Binding-site contacts:
Ligand atom O1D contacts residue ARG72 of chain 1.C at 2.5 Å (salt-bridge).
Ligand atom O2B contacts residue MG1 of chain 1.V at 1.9 Å.
Ligand atom PD contacts residue LYS67 of chain 1.C at 3.5 Å.
Ligand atom N3' contacts residue TYR117 of chain 1.C at 2.9 Å (h-bond).
Ligand atom N3B contacts residue PHE118 of chain 1.C at 3.0 Å.
Ligand atom O2A contacts residue ARG74 of chain 1.C at 3.2 Å (salt-bridge).
Ligand atom O3G contacts residue ARG72 of chain 1.C at 3.4 Å (salt-bridge).
Ligand atom O3A contacts residue ARG74 of chain 1.C at 2.9 Å (salt-bridge).
Ligand atom N3B contacts residue TYR117 of chain 1.C at 3.5 Å (h-bond).
Ligand atom O1A contacts residue MG1 of chain 1.V at 2.3 Å.
Ligand atom O31 contacts residue ARG72 of chain 1.C at 2.6 Å (salt-bridge).
Ligand atom O2B contacts residue ASP187 of chain 1.C at 3.4 Å (salt-bridge).
Ligand atom O1A contacts residue ASP112 of chain 1.C at 3.1 Å (salt-bridge).
Ligand atom O41 contacts residue PRO219 of chain 1.C at 3.0 Å.
Ligand atom O2G contacts residue MG1 of chain 1.V at 2.3 Å.
Ligand atom PA contacts residue MG1 of chain 1.V at 3.4 Å.
Ligand atom C31 contacts residue ARG72 of chain 1.C at 3.0 Å.
Ligand atom C41 contacts residue GLN221 of chain 1.C at 2.9 Å.
Ligand atom PB contacts residue MG1 of chain 1.V at 3.1 Å.
Ligand atom N3B contacts residue ASP115 of chain 1.C at 2.8 Å.
Ligand atom N3' contacts residue ALA116 of chain 1.C at 3.1 Å (h-bond).
Ligand atom O2 contacts residue GLN153 of chain 1.C at 3.4 Å (h-bond).
Ligand atom O1A contacts residue ASP187 of chain 1.C at 3.1 Å (salt-bridge).
Ligand atom PD contacts residue ARG72 of chain 1.C at 3.1 Å.
Ligand atom N3A contacts residue ALA116 of chain 1.C at 2.6 Å (h-bond).
Ligand atom O51 contacts residue ARG72 of chain 1.C at 2.8 Å (salt-bridge).
Ligand atom O2G contacts residue ASP112 of chain 1.C at 2.6 Å (salt-bridge).
Ligand atom O3G contacts residue LYS67 of chain 1.C at 3.1 Å (salt-bridge).
Ligand atom O2B contacts residue ASP115 of chain 1.C at 3.4 Å (salt-bridge).
Ligand atom N3B contacts residue ALA116 of chain 1.C at 2.6 Å (h-bond).
Ligand atom C1' contacts residue TYR117 of chain 1.C at 3.4 Å (hydrophobic).
Ligand atom N3A contacts residue ASP115 of chain 1.C at 3.3 Å.
Ligand atom C5' contacts residue ASP187 of chain 1.C at 3.2 Å.
Ligand atom O2G contacts residue VAL113 of chain 1.C at 3.5 Å (h-bond).
Ligand atom PG contacts residue MG1 of chain 1.V at 3.2 Å.
Ligand atom O2B contacts residue ALA116 of chain 1.C at 3.3 Å (h-bond).
Ligand atom N3A contacts residue TYR117 of chain 1.C at 3.0 Å (h-bond).
Ligand atom O2B contacts residue VAL113 of chain 1.C at 2.8 Å (h-bond).
Ligand atom O1D contacts residue LYS67 of chain 1.C at 2.5 Å (salt-bridge).
Ligand atom O41 contacts residue GLN221 of chain 1.C at 3.0 Å (h-bond).

Sequence of chain 1.C:
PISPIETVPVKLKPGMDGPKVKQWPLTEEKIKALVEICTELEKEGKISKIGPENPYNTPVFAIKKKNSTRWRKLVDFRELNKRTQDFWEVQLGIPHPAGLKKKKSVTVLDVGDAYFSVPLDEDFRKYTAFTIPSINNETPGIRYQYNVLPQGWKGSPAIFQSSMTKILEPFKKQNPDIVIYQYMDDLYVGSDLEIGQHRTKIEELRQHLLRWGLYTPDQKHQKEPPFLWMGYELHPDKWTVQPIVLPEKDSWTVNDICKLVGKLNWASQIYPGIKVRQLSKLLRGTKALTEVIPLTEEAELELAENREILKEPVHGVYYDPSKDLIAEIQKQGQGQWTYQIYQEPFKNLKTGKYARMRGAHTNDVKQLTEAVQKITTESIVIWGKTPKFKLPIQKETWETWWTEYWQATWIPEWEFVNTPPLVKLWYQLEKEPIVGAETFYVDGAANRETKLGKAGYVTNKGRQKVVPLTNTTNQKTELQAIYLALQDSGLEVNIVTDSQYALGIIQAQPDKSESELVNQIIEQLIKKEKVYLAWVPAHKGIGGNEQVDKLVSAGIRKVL

A small-molecule ligand and the protein it binds are described below.
Small molecule (SMILES): Cc1cn([C@H]2C[C@H](N=[N+]=[N-])[C@@H](CO[P](=O)(O)O[P](=O)(O)O[P](=O)(O)O[P](=O)(O)OC[C@H]3O[C@@H](n4cnc5c(N)ncnc54)[C@H](O)[C@@H]3O)O2)c(=O)[nH]c1=O